A protein and the small-molecule ligand that binds it are described below.
Small molecule (SMILES): [NH3+]Cc1ccsc1

Binding-site contacts:
Ligand atom C3 contacts residue ILE111 of chain 1.A at 4.5 Å (hydrophobic).
Ligand atom S6 contacts residue ILE111 of chain 1.A at 4.0 Å.
Ligand atom C5 contacts residue ILE94 of chain 1.A at 4.2 Å (hydrophobic).
Ligand atom S6 contacts residue ILE64 of chain 1.A at 3.8 Å.
Ligand atom N1 contacts residue ASP175 of chain 1.A at 4.4 Å.
Ligand atom C5 contacts residue ILE111 of chain 1.A at 4.0 Å (hydrophobic).
Ligand atom N1 contacts residue LYS62 of chain 1.A at 4.4 Å.
Ligand atom C2 contacts residue GLU79 of chain 1.A at 4.0 Å.
Ligand atom C7 contacts residue ILE111 of chain 1.A at 4.3 Å (hydrophobic).
Ligand atom N1 contacts residue GLU79 of chain 1.A at 3.2 Å (salt-bridge).
Ligand atom C4 contacts residue GLU79 of chain 1.A at 3.6 Å.
Ligand atom S6 contacts residue THR76 of chain 1.A at 4.0 Å.
Ligand atom C5 contacts residue LEU83 of chain 1.A at 3.8 Å (hydrophobic).
Ligand atom C4 contacts residue ILE111 of chain 1.A at 4.0 Å (hydrophobic).
Ligand atom C3 contacts residue ILE64 of chain 1.A at 4.0 Å (hydrophobic).
Ligand atom C7 contacts residue GLU79 of chain 1.A at 3.9 Å.
Ligand atom C7 contacts residue ILE64 of chain 1.A at 3.2 Å (hydrophobic).
Ligand atom C5 contacts residue GLU79 of chain 1.A at 3.5 Å.
Ligand atom S6 contacts residue GLU79 of chain 1.A at 3.9 Å.
Ligand atom C2 contacts residue LYS62 of chain 1.A at 3.5 Å.
Ligand atom C4 contacts residue LEU83 of chain 1.A at 3.7 Å (hydrophobic).
Ligand atom C4 contacts residue GLN113 of chain 1.A at 4.2 Å.
Ligand atom C5 contacts residue ILE80 of chain 1.A at 4.2 Å (hydrophobic).
Ligand atom C3 contacts residue GLU79 of chain 1.A at 3.7 Å.
Ligand atom S6 contacts residue ILE80 of chain 1.A at 3.6 Å.

Sequence of chain 1.A:
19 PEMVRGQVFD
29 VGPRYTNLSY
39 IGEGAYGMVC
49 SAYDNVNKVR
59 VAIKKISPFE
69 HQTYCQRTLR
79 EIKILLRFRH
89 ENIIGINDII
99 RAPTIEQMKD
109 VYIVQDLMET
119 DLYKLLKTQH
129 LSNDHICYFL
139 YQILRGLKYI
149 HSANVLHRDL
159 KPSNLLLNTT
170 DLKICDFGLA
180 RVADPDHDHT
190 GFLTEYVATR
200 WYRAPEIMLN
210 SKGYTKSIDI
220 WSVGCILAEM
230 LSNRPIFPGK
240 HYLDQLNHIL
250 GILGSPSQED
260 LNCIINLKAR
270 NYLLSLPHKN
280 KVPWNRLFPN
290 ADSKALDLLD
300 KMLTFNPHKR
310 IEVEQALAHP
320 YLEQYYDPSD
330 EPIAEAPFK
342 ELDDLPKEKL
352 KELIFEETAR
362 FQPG